Sequence of chain 1.A:
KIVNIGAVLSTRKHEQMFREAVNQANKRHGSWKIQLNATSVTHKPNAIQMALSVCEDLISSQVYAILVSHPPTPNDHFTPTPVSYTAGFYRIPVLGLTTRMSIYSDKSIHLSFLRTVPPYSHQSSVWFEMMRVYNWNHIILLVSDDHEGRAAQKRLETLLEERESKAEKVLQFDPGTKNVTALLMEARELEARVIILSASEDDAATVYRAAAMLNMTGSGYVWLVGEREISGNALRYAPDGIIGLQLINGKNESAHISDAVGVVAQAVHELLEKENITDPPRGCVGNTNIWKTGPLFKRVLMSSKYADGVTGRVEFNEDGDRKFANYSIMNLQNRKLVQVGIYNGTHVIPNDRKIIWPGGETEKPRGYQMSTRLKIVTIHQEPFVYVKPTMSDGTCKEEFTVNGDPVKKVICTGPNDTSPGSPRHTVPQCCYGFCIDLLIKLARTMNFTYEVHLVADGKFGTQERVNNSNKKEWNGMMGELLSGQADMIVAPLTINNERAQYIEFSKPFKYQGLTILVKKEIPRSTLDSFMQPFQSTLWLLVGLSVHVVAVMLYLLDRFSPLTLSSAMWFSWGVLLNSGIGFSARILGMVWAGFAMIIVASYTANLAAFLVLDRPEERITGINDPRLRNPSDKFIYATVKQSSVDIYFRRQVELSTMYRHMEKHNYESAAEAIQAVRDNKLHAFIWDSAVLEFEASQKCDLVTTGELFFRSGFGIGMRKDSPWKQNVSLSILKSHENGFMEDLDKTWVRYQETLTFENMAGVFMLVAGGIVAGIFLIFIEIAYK

Binding-site contacts:
Ligand atom C3 contacts residue ASN491 of chain 1.A at 3.8 Å.
Ligand atom C8 contacts residue ASN491 of chain 1.A at 4.2 Å.
Ligand atom O5 contacts residue ARG489 of chain 1.A at 4.2 Å.
Ligand atom C5 contacts residue ASN491 of chain 1.A at 3.7 Å.
Ligand atom C2 contacts residue ASN491 of chain 1.A at 2.5 Å.
Ligand atom N2 contacts residue ASN491 of chain 1.A at 2.9 Å (h-bond).
Ligand atom C6 contacts residue GLU488 of chain 1.A at 3.8 Å.
Ligand atom O6 contacts residue ARG489 of chain 1.A at 2.4 Å (salt-bridge).
Ligand atom C1 contacts residue ASN491 of chain 1.A at 1.4 Å.
Ligand atom O6 contacts residue GLU488 of chain 1.A at 3.8 Å.
Ligand atom O5 contacts residue ASN491 of chain 1.A at 2.4 Å (h-bond).
Ligand atom C7 contacts residue ASN491 of chain 1.A at 3.3 Å.
Ligand atom O6 contacts residue VAL490 of chain 1.A at 4.4 Å.
Ligand atom O7 contacts residue ASN491 of chain 1.A at 3.5 Å (h-bond).
Ligand atom C6 contacts residue ARG489 of chain 1.A at 3.8 Å.
Ligand atom C4 contacts residue ASN491 of chain 1.A at 4.3 Å.

The small molecule below binds the protein below.
Small molecule (SMILES): CC(=O)N[C@@H]1[C@@H](O)[C@H](O)[C@@H](CO)O[C@H]1O